Binding-site contacts:
Ligand atom O4 contacts residue A4 of chain 1.B at 2.7 Å (h-bond).
Ligand atom O2 contacts residue ASN47 of chain 1.A at 3.2 Å (h-bond).
Ligand atom C2 contacts residue A6 of chain 1.B at 3.3 Å.
Ligand atom O2 contacts residue ASN19 of chain 1.A at 2.9 Å (h-bond).
Ligand atom OP1 contacts residue PRO20 of chain 1.A at 3.4 Å.
Ligand atom N1 contacts residue C5 of chain 1.B at 3.2 Å (h-bond).
Ligand atom N3 contacts residue G3 of chain 1.B at 2.9 Å (h-bond).
Ligand atom N2 contacts residue A6 of chain 1.B at 3.4 Å (h-bond).
Ligand atom N3 contacts residue A6 of chain 1.B at 2.8 Å (h-bond).
Ligand atom N2 contacts residue C2 of chain 1.B at 2.8 Å (h-bond).
Ligand atom N6 contacts residue A6 of chain 1.B at 3.3 Å (h-bond).
Ligand atom O4 contacts residue A6 of chain 1.B at 3.1 Å (h-bond).
Ligand atom N1 contacts residue G3 of chain 1.B at 3.5 Å.
Ligand atom SE contacts residue C2 of chain 1.B at 3.4 Å.
Ligand atom O2P contacts residue SER89 of chain 1.A at 2.7 Å (h-bond).
Ligand atom N3 contacts residue G3 of chain 1.B at 3.4 Å.
Ligand atom O2 contacts residue A6 of chain 1.B at 3.4 Å.
Ligand atom N3 contacts residue A4 of chain 1.B at 2.8 Å (h-bond).
Ligand atom C6 contacts residue A6 of chain 1.B at 3.4 Å.
Ligand atom N2 contacts residue C5 of chain 1.B at 2.6 Å (h-bond).
Ligand atom C2' contacts residue PO41 of chain 1.F at 3.2 Å.
Ligand atom O1P contacts residue THR90 of chain 1.A at 2.6 Å (h-bond).
Ligand atom O3' contacts residue PO41 of chain 1.F at 1.6 Å.
Ligand atom C4' contacts residue ASN48 of chain 1.A at 3.4 Å.
Ligand atom O4' contacts residue ASN47 of chain 1.A at 3.3 Å (h-bond).
Ligand atom O4' contacts residue ASN48 of chain 1.A at 2.9 Å (h-bond).
Ligand atom O5' contacts residue ASN48 of chain 1.A at 3.1 Å (h-bond).
Ligand atom O2 contacts residue G3 of chain 1.B at 2.7 Å (h-bond).
Ligand atom N1 contacts residue A6 of chain 1.B at 3.4 Å.
Ligand atom N1 contacts residue C2 of chain 1.B at 3.1 Å (h-bond).
Ligand atom N2 contacts residue G3 of chain 1.B at 3.3 Å.
Ligand atom O4' contacts residue ASN19 of chain 1.A at 3.1 Å (h-bond).
Ligand atom N4 contacts residue G3 of chain 1.B at 2.9 Å (h-bond).
Ligand atom O3' contacts residue THR46 of chain 1.A at 3.4 Å.
Ligand atom O2 contacts residue ASN48 of chain 1.A at 2.9 Å (h-bond).
Ligand atom C1' contacts residue ASN47 of chain 1.A at 3.2 Å.
Ligand atom C3' contacts residue PO41 of chain 1.F at 2.7 Å.
Ligand atom O2P contacts residue THR46 of chain 1.A at 2.7 Å (h-bond).
Ligand atom N3 contacts residue A4 of chain 1.B at 3.4 Å.
Ligand atom C4' contacts residue ASN19 of chain 1.A at 3.5 Å.

Sequence of chain 1.A:
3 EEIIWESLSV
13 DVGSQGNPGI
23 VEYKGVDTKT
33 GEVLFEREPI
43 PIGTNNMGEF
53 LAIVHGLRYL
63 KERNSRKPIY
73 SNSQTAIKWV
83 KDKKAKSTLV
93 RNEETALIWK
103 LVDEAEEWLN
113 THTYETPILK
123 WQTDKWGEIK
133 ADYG

This small molecule binds to this protein.
Small molecule (SMILES): Cc1cn([C@H]2C[C@H](O[P](=O)(O)OC[C@H]3O[C@@H](n4cnc5c([SeH])nc(N)nc54)C[C@@H]3O[P](=O)(O)OC[C@H]3O[C@@H](n4cc(C)c(=O)[nH]c4=O)C[C@@H]3O[P](=O)(O)OC[C@H]3O[C@@H](n4ccc(N)nc4=O)C[C@@H]3O[P](=O)(O)OC[C@H]3O[C@@H](n4cnc5c([SeH])nc(N)nc54)C[C@@H]3O)[C@@H](CO[P](=O)(O)O[C@H]3C[C@H](n4cnc5c(N)ncnc54)O[C@@H]3CO)O2)c(=O)[nH]c1=O